This protein binds this small molecule.
Small molecule (SMILES): CC(=O)N[C@H]1[C@H](O[C@H]2[C@H](O)[C@@H](NC(C)=O)CO[C@@H]2CO[C@@H]2O[C@@H](C)[C@@H](O)[C@@H](O)[C@@H]2O)O[C@H](CO)[C@@H](O)[C@@H]1O

Sequence of chain 1.H:
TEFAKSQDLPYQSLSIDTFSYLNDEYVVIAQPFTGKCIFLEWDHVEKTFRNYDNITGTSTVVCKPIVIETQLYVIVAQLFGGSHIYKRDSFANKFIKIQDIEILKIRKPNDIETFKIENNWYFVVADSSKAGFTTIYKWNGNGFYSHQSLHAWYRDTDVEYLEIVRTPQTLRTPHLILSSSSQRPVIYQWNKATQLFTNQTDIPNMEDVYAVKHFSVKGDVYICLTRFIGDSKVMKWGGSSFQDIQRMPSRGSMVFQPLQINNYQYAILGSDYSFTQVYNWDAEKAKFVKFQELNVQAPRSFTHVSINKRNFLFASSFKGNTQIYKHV

Binding-site contacts:
Ligand atom O5 contacts residue THR207 of chain 1.H at 4.4 Å.
Ligand atom C5 contacts residue THR173 of chain 1.H at 4.3 Å.
Ligand atom C7 contacts residue ASN205 of chain 1.H at 3.9 Å.
Ligand atom O5 contacts residue ARG172 of chain 1.H at 4.3 Å.
Ligand atom O4 contacts residue THR207 of chain 1.H at 4.0 Å.
Ligand atom C2 contacts residue THR207 of chain 1.H at 4.4 Å.
Ligand atom O5 contacts residue ASN205 of chain 1.H at 2.5 Å (h-bond).
Ligand atom O7 contacts residue GLN195 of chain 1.H at 3.7 Å.
Ligand atom C1 contacts residue GLN195 of chain 1.H at 4.2 Å.
Ligand atom C1 contacts residue ASN205 of chain 1.H at 1.4 Å.
Ligand atom C5 contacts residue THR207 of chain 1.H at 4.2 Å.
Ligand atom C8 contacts residue GLN195 of chain 1.H at 3.7 Å.
Ligand atom N2 contacts residue ASN205 of chain 1.H at 2.6 Å (h-bond).
Ligand atom C2 contacts residue GLN195 of chain 1.H at 3.8 Å.
Ligand atom C2 contacts residue ASN205 of chain 1.H at 2.4 Å.
Ligand atom C3 contacts residue ASN205 of chain 1.H at 3.7 Å.
Ligand atom C5 contacts residue ASN205 of chain 1.H at 3.7 Å.
Ligand atom C2 contacts residue ASN205 of chain 1.H at 4.0 Å.
Ligand atom C4 contacts residue ASN205 of chain 1.H at 4.3 Å.
Ligand atom C1 contacts residue THR207 of chain 1.H at 3.5 Å.
Ligand atom N2 contacts residue GLN195 of chain 1.H at 3.2 Å (h-bond).
Ligand atom O2 contacts residue ASN205 of chain 1.H at 4.1 Å.
Ligand atom O4 contacts residue GLN206 of chain 1.H at 4.1 Å.
Ligand atom C6 contacts residue THR207 of chain 1.H at 4.4 Å.
Ligand atom C1 contacts residue ASN205 of chain 1.H at 4.4 Å.
Ligand atom C7 contacts residue GLN195 of chain 1.H at 3.3 Å.
Ligand atom O5 contacts residue THR207 of chain 1.H at 3.1 Å.